Sequence of chain 1.B:
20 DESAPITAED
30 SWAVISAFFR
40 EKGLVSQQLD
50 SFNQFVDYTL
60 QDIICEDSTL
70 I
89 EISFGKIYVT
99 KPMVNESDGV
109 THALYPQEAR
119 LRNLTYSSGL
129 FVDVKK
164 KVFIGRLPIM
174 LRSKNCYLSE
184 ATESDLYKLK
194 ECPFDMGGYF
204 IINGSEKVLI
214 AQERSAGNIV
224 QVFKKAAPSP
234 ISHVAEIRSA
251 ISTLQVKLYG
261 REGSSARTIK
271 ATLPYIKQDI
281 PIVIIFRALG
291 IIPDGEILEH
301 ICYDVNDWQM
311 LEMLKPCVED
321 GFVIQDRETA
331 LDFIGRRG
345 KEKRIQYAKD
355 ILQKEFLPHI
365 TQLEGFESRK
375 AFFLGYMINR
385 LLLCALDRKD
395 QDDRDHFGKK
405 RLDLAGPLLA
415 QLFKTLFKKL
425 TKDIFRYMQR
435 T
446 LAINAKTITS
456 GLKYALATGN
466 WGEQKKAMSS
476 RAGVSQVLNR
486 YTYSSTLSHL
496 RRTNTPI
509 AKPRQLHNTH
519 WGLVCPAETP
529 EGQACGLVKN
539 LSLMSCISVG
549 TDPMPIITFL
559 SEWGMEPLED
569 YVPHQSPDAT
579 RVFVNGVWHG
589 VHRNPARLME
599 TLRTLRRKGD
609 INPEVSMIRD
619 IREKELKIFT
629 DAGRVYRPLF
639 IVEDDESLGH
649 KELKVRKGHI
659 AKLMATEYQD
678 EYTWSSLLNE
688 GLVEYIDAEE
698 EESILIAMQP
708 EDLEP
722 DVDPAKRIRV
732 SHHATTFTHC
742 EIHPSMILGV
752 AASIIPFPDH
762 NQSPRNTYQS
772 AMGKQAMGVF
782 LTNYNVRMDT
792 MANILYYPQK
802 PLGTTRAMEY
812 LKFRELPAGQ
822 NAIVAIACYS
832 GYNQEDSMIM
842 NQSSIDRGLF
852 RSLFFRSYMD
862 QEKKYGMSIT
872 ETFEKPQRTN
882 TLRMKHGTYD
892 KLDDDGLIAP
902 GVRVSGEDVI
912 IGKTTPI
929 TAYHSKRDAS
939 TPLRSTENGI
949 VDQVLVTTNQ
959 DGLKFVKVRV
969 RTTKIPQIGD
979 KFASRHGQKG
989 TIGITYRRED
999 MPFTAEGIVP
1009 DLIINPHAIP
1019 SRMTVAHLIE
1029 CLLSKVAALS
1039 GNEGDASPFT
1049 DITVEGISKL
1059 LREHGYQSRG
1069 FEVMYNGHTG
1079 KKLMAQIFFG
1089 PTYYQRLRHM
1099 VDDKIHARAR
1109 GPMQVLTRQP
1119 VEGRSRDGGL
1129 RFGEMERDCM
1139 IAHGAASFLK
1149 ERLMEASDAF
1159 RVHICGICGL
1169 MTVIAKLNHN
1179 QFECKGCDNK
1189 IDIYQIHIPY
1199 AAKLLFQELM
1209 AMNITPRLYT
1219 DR

The protein below binds the small molecule below.
Small molecule (SMILES): Nc1ccn([C@@H]2O[C@H](CO[P](=O)(O)O[C@H]3[C@@H](O)[C@H](n4ccc(=O)[nH]c4=O)O[C@@H]3CO[P](=O)(O)O[C@H]3[C@@H](O)[C@H](n4cnc5c(N)ncnc54)O[C@@H]3COP(=O)=O)[C@@H](O[P](=O)(O)OC[C@H]3O[C@@H](n4cnc5c(=O)nc(N)[nH]c54)[C@H](O)[C@@H]3O[P](=O)(O)OC[C@H]3O[C@@H](n4cnc5c(N)ncnc54)[C@H](O)[C@@H]3O[P](=O)(O)OC[C@H]3O[C@@H](n4cnc5c(=O)nc(N)[nH]c54)[C@H](O)[C@@H]3O[P](=O)(O)OC[C@H]3O[C@@H](n4cnc5c(N)ncnc54)[C@H](O)[C@@H]3O[P](=O)(O)OC[C@H]3O[C@@H](n4cnc5c(=O)nc(N)[nH]c54)[C@H](O)[C@@H]3O)[C@H]2O)c(=O)n1

Sequence of chain 1.A:
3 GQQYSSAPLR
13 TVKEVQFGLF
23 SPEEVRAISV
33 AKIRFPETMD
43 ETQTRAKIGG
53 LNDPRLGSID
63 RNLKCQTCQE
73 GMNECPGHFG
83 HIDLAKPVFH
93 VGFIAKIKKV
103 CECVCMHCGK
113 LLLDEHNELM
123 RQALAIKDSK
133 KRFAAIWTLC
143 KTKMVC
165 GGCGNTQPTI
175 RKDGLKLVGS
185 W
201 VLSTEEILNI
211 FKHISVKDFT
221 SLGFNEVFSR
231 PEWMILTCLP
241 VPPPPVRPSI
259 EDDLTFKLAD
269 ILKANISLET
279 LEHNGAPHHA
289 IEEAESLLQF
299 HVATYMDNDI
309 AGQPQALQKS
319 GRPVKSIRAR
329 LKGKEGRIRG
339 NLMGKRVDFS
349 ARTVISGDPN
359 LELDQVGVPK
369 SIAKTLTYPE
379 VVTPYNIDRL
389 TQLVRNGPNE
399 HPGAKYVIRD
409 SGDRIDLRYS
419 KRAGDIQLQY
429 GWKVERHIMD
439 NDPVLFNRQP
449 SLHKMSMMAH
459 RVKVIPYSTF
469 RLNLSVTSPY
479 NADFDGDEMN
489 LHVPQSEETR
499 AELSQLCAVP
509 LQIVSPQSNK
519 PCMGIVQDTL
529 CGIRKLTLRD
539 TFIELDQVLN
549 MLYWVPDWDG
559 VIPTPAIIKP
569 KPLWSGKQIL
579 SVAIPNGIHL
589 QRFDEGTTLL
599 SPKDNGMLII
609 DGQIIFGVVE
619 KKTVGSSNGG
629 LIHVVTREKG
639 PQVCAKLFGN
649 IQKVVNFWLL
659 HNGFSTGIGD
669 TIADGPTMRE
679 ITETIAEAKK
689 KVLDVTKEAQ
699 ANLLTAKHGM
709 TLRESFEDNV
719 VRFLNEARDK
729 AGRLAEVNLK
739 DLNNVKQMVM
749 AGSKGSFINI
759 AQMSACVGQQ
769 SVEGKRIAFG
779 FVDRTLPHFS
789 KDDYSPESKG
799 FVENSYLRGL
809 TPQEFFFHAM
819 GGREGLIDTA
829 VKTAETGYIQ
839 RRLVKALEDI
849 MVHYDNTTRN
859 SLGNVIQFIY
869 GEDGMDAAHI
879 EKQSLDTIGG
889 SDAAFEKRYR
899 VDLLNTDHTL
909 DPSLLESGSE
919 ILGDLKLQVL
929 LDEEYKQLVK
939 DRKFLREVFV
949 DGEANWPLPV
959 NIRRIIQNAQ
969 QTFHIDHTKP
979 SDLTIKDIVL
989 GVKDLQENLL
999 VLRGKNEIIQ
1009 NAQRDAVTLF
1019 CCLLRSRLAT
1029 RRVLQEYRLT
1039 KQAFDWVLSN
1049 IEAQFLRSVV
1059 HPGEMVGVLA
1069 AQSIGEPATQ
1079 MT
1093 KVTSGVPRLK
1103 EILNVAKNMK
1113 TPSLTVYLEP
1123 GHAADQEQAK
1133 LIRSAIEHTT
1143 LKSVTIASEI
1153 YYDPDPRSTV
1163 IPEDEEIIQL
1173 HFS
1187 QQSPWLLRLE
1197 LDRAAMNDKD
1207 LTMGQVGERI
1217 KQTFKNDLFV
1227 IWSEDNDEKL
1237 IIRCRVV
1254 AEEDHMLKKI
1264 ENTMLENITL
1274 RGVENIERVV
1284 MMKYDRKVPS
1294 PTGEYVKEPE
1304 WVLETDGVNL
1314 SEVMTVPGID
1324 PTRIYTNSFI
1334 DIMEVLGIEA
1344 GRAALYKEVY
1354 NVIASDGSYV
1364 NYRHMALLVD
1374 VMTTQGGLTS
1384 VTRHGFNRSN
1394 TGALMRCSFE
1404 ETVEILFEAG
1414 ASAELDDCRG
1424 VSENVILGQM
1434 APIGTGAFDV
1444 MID

Binding-site contacts:
Ligand atom C5' contacts residue ALA477 of chain 1.B at 3.4 Å (hydrophobic).
Ligand atom O5' contacts residue ASP483 of chain 1.A at 3.7 Å.
Ligand atom P contacts residue GLN776 of chain 1.B at 3.4 Å.
Ligand atom O3' contacts residue MG1 of chain 1.O at 2.0 Å.
Ligand atom OP1 contacts residue GLN776 of chain 1.B at 2.8 Å (h-bond).
Ligand atom C3' contacts residue ASP485 of chain 1.A at 3.7 Å.
Ligand atom OP1 contacts residue ALA477 of chain 1.B at 3.3 Å.
Ligand atom C3' contacts residue APC1 of chain 1.Q at 3.4 Å.
Ligand atom C4' contacts residue MG1 of chain 1.O at 3.3 Å.
Ligand atom O3' contacts residue ARG476 of chain 1.B at 2.9 Å (salt-bridge).
Ligand atom O2' contacts residue ARG446 of chain 1.A at 2.6 Å (salt-bridge).
Ligand atom C2' contacts residue APC1 of chain 1.Q at 3.7 Å.
Ligand atom C4' contacts residue ARG476 of chain 1.B at 3.8 Å.
Ligand atom O2' contacts residue HIS1097 of chain 1.B at 3.7 Å.
Ligand atom P contacts residue LYS987 of chain 1.B at 3.8 Å.
Ligand atom O3' contacts residue APC1 of chain 1.Q at 3.4 Å.
Ligand atom C3' contacts residue ARG476 of chain 1.B at 3.8 Å.
Ligand atom C2' contacts residue ARG446 of chain 1.A at 3.4 Å.
Ligand atom C4' contacts residue HIS1097 of chain 1.B at 3.5 Å.
Ligand atom O3' contacts residue GLN776 of chain 1.B at 2.7 Å (h-bond).
Ligand atom C5' contacts residue GLY478 of chain 1.B at 3.7 Å.
Ligand atom OP1 contacts residue LYS979 of chain 1.B at 3.5 Å (salt-bridge).
Ligand atom O3' contacts residue ARG446 of chain 1.A at 3.6 Å.
Ligand atom C3' contacts residue GLN776 of chain 1.B at 3.9 Å.
Ligand atom C3' contacts residue MG1 of chain 1.O at 3.1 Å.
Ligand atom C5' contacts residue HIS1097 of chain 1.B at 3.4 Å.
Ligand atom N2 contacts residue GLN447 of chain 1.A at 3.5 Å (h-bond).
Ligand atom C4' contacts residue ASP485 of chain 1.A at 3.3 Å.
Ligand atom O3' contacts residue GLN481 of chain 1.B at 3.5 Å (h-bond).
Ligand atom OP1 contacts residue LYS987 of chain 1.B at 2.9 Å (salt-bridge).
Ligand atom C5' contacts residue MG1 of chain 1.O at 3.8 Å.
Ligand atom O3' contacts residue ASP481 of chain 1.A at 3.8 Å.
Ligand atom O4' contacts residue HIS1097 of chain 1.B at 3.8 Å.
Ligand atom O3' contacts residue ASP485 of chain 1.A at 3.2 Å (salt-bridge).
Ligand atom O6 contacts residue APC1 of chain 1.Q at 3.8 Å.
Ligand atom O2' contacts residue ARG476 of chain 1.B at 3.6 Å.
Ligand atom O2' contacts residue ASP485 of chain 1.A at 3.1 Å.
Ligand atom OP1 contacts residue ARG476 of chain 1.B at 3.8 Å.
Ligand atom O2' contacts residue MG1 of chain 1.O at 3.7 Å.
Ligand atom O5' contacts residue LYS987 of chain 1.B at 3.8 Å.